Binding-site contacts:
Ligand atom C5 contacts residue PHE97 of chain 1.A at 3.3 Å (hydrophobic).
Ligand atom C4' contacts residue ASN161 of chain 1.F at 3.1 Å.
Ligand atom C2 contacts residue PHE49 of chain 1.E at 3.2 Å (hydrophobic).
Ligand atom N3 contacts residue PHE49 of chain 1.A at 3.3 Å.
Ligand atom O2 contacts residue DA5 of chain 1.G at 3.1 Å (h-bond).
Ligand atom N1 contacts residue PHE49 of chain 1.E at 3.3 Å.
Ligand atom O4' contacts residue DA6 of chain 1.G at 2.9 Å (h-bond).
Ligand atom N3 contacts residue PRO165 of chain 1.F at 3.4 Å.
Ligand atom N4 contacts residue PHE97 of chain 1.A at 3.3 Å.
Ligand atom O2 contacts residue DC4 of chain 1.G at 3.4 Å (h-bond).
Ligand atom N4 contacts residue DA3 of chain 1.G at 3.1 Å (h-bond).
Ligand atom OP1 contacts residue PRO165 of chain 1.F at 2.8 Å (h-bond).
Ligand atom N1 contacts residue DT2 of chain 1.G at 2.8 Å (h-bond).
Ligand atom O2 contacts residue GLU93 of chain 1.A at 3.1 Å (salt-bridge).
Ligand atom N6 contacts residue DT2 of chain 1.G at 3.1 Å (h-bond).
Ligand atom N3 contacts residue DA3 of chain 1.G at 3.1 Å (h-bond).
Ligand atom OP2 contacts residue DA6 of chain 1.G at 2.9 Å (h-bond).
Ligand atom OP1 contacts residue LEU184 of chain 1.A at 2.8 Å (h-bond).
Ligand atom N7 contacts residue PHE166 of chain 1.B at 3.3 Å.
Ligand atom OP1 contacts residue HIS140 of chain 1.A at 2.8 Å (h-bond).
Ligand atom N7 contacts residue DC4 of chain 1.G at 3.1 Å (h-bond).
Ligand atom N1 contacts residue PHE49 of chain 1.A at 3.3 Å.
Ligand atom OP1 contacts residue ARG160 of chain 1.F at 2.9 Å.
Ligand atom O3' contacts residue THR46 of chain 1.A at 3.0 Å (h-bond).
Ligand atom N6 contacts residue DC4 of chain 1.G at 3.0 Å (h-bond).
Ligand atom O4 contacts residue ARG134 of chain 1.F at 2.8 Å (salt-bridge).
Ligand atom C2 contacts residue PHE49 of chain 1.A at 3.1 Å (hydrophobic).
Ligand atom C6 contacts residue PHE166 of chain 1.B at 3.4 Å (hydrophobic).
Ligand atom C6 contacts residue PHE49 of chain 1.A at 3.2 Å (hydrophobic).
Ligand atom O3' contacts residue GLU45 of chain 1.A at 2.6 Å (salt-bridge).
Ligand atom O4' contacts residue ASN161 of chain 1.F at 3.4 Å (h-bond).
Ligand atom O5' contacts residue ASN141 of chain 1.A at 3.0 Å (h-bond).
Ligand atom OP1 contacts residue VAL183 of chain 1.A at 3.4 Å.
Ligand atom N3 contacts residue GLU93 of chain 1.A at 3.1 Å (salt-bridge).
Ligand atom O3' contacts residue ASN98 of chain 1.A at 3.2 Å (h-bond).
Ligand atom N3 contacts residue DA5 of chain 1.G at 2.9 Å (h-bond).
Ligand atom C4 contacts residue PHE97 of chain 1.A at 3.4 Å (hydrophobic).
Ligand atom O4' contacts residue ASN141 of chain 1.A at 2.8 Å (h-bond).
Ligand atom O2 contacts residue ALA94 of chain 1.A at 3.3 Å.
Ligand atom N1 contacts residue PHE49 of chain 1.A at 3.3 Å.

Sequence of chain 1.B:
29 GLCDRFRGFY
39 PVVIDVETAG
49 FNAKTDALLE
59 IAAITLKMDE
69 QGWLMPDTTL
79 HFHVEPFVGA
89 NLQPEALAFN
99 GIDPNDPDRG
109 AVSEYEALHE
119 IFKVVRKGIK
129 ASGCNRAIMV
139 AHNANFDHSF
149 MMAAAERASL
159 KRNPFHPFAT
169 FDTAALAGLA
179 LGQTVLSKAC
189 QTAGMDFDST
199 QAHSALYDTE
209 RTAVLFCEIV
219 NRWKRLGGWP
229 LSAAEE

The protein below binds the small molecule below.
Small molecule (SMILES): Cc1cn([C@H]2C[C@H](O[P](=O)(O)OC[C@H]3O[C@@H](n4cnc5c(N)ncnc54)C[C@@H]3O[P](=O)(O)OC[C@H]3O[C@@H](n4ccc(N)nc4=O)C[C@@H]3O[P](=O)(O)OC[C@H]3O[C@@H](n4cnc5c(N)ncnc54)C[C@@H]3O[P](=O)(O)OC[C@H]3O[C@@H](n4cnc5c(N)ncnc54)C[C@@H]3O[P](=O)(O)OC[C@H]3O[C@@H](n4ccc(N)nc4=O)C[C@@H]3O)[C@@H](CO[P](=O)(O)O[C@H]3C[C@H](n4cc(C)c(=O)[nH]c4=O)O[C@@H]3COP(=O)=O)O2)c(=O)[nH]c1=O

Sequence of chain 1.E:
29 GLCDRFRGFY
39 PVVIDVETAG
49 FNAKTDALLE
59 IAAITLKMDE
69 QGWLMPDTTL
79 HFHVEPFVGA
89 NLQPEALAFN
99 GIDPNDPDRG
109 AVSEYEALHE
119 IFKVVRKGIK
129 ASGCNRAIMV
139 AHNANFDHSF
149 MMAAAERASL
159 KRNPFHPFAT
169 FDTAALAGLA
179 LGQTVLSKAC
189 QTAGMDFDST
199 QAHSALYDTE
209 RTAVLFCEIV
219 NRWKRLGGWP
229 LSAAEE

Sequence of chain 1.F:
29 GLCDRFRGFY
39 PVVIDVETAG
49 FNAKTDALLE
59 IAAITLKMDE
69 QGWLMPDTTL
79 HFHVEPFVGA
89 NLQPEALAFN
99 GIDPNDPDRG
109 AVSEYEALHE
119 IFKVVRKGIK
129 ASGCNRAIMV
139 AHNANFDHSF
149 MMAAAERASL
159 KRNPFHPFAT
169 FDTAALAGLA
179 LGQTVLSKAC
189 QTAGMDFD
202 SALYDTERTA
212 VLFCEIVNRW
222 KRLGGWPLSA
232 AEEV

Sequence of chain 1.A:
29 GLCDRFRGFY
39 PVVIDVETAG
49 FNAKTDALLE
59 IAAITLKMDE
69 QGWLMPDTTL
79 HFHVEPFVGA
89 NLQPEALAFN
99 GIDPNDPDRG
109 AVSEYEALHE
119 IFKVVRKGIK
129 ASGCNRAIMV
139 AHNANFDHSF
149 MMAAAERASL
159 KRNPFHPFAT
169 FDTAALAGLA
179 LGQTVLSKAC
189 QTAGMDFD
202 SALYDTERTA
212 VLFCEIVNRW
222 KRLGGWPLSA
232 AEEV